A small-molecule ligand and the protein it binds are described below.
Small molecule (SMILES): Nc1ncnc2c1nc(N)n2[C@@H]1O[C@H](CO)[C@@H](O)[C@H]1O

Binding-site contacts:
Ligand atom C11 contacts residue SER275 of chain 1.A at 3.8 Å.
Ligand atom O19 contacts residue LYS271 of chain 1.A at 3.0 Å (salt-bridge).
Ligand atom C8 contacts residue ARG272 of chain 1.A at 3.7 Å.
Ligand atom C5 contacts residue GLY339 of chain 1.A at 3.4 Å.
Ligand atom N10 contacts residue ARG272 of chain 1.A at 3.6 Å.
Ligand atom C13 contacts residue GLY202 of chain 1.A at 3.7 Å.
Ligand atom C2 contacts residue ARG272 of chain 1.A at 3.9 Å.
Ligand atom C2 contacts residue GLY339 of chain 1.A at 3.4 Å.
Ligand atom O15 contacts residue LYS271 of chain 1.A at 2.8 Å (salt-bridge).
Ligand atom C12 contacts residue ILE343 of chain 1.A at 3.6 Å (hydrophobic).
Ligand atom C13 contacts residue SER340 of chain 1.A at 3.9 Å.
Ligand atom C18 contacts residue TYR14 of chain 1.A at 3.7 Å (hydrophobic).
Ligand atom N6 contacts residue LYS271 of chain 1.A at 3.8 Å.
Ligand atom O19 contacts residue GLU231 of chain 1.A at 3.7 Å.
Ligand atom C18 contacts residue GLY202 of chain 1.A at 3.8 Å.
Ligand atom N9 contacts residue ARG272 of chain 1.A at 3.8 Å.
Ligand atom N9 contacts residue ARG342 of chain 1.A at 3.7 Å.
Ligand atom N9 contacts residue GLY339 of chain 1.A at 3.8 Å.
Ligand atom C4 contacts residue ARG272 of chain 1.A at 3.8 Å.
Ligand atom C12 contacts residue SER275 of chain 1.A at 3.3 Å.
Ligand atom N1 contacts residue GLY339 of chain 1.A at 3.5 Å.
Ligand atom N1 contacts residue SER340 of chain 1.A at 3.9 Å.
Ligand atom O15 contacts residue GLU268 of chain 1.A at 2.7 Å (salt-bridge).
Ligand atom N17 contacts residue ARG342 of chain 1.A at 3.3 Å.
Ligand atom O7 contacts residue GLY339 of chain 1.A at 3.6 Å.
Ligand atom O20 contacts residue TYR14 of chain 1.A at 3.2 Å.
Ligand atom C11 contacts residue ARG342 of chain 1.A at 3.9 Å.
Ligand atom C8 contacts residue GLU268 of chain 1.A at 3.4 Å.
Ligand atom O15 contacts residue ARG272 of chain 1.A at 3.5 Å (salt-bridge).
Ligand atom O7 contacts residue SER340 of chain 1.A at 3.4 Å (h-bond).
Ligand atom C4 contacts residue GLY339 of chain 1.A at 3.6 Å.
Ligand atom C8 contacts residue LYS271 of chain 1.A at 3.7 Å.
Ligand atom C3 contacts residue SER340 of chain 1.A at 3.8 Å.
Ligand atom C5 contacts residue ARG272 of chain 1.A at 3.7 Å.
Ligand atom O19 contacts residue GLY230 of chain 1.A at 3.1 Å.
Ligand atom N16 contacts residue ARG272 of chain 1.A at 3.7 Å.
Ligand atom N10 contacts residue GLY339 of chain 1.A at 3.7 Å.
Ligand atom N16 contacts residue SER275 of chain 1.A at 2.7 Å (h-bond).
Ligand atom C11 contacts residue GLY339 of chain 1.A at 3.8 Å.
Ligand atom N6 contacts residue GLY339 of chain 1.A at 3.8 Å.

Sequence of chain 1.A:
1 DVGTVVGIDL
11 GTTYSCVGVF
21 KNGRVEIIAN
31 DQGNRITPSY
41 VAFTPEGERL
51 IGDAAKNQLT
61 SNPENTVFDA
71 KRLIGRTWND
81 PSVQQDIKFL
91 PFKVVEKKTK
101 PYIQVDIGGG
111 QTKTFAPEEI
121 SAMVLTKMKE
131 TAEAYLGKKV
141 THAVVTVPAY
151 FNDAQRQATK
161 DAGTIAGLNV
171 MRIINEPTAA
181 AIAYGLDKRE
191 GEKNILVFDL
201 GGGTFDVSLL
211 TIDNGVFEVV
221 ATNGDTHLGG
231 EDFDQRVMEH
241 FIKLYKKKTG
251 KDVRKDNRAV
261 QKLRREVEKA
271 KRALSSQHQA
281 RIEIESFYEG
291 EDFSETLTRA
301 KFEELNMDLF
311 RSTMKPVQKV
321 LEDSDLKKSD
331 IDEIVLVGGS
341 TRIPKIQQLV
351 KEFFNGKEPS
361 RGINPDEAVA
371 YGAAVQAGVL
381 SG